Binding-site contacts:
Ligand atom O1 contacts residue TRP40 of chain 2.A at 2.9 Å (h-bond).
Ligand atom O2 contacts residue TRP40 of chain 2.A at 3.7 Å.
Ligand atom O2 contacts residue MG1 of chain 2.D at 2.2 Å.
Ligand atom C1 contacts residue ASP81 of chain 2.A at 3.5 Å.
Ligand atom C1 contacts residue SER42 of chain 2.A at 3.2 Å.
Ligand atom O2 contacts residue ASP81 of chain 2.A at 3.3 Å (salt-bridge).
Ligand atom O4 contacts residue ARG155 of chain 2.A at 3.1 Å (salt-bridge).
Ligand atom C2 contacts residue MG1 of chain 2.D at 2.9 Å.
Ligand atom C2 contacts residue ASP81 of chain 2.A at 3.8 Å.
Ligand atom C1 contacts residue PHE44 of chain 2.A at 3.7 Å (hydrophobic).
Ligand atom O1 contacts residue ASP81 of chain 2.A at 4.5 Å.
Ligand atom O4 contacts residue MG1 of chain 2.D at 4.1 Å.
Ligand atom O3 contacts residue ASP54 of chain 2.A at 4.3 Å.
Ligand atom O2 contacts residue ARG155 of chain 2.A at 3.1 Å (salt-bridge).
Ligand atom O1 contacts residue PHE44 of chain 2.A at 3.9 Å.
Ligand atom C1 contacts residue TRP40 of chain 2.A at 3.6 Å (hydrophobic).
Ligand atom C2 contacts residue TRP40 of chain 2.A at 3.4 Å (hydrophobic).
Ligand atom O1 contacts residue GLY235 of chain 2.A at 3.4 Å (h-bond).
Ligand atom C1 contacts residue GLY43 of chain 2.A at 4.2 Å.
Ligand atom O3 contacts residue PHE44 of chain 2.A at 2.9 Å (h-bond).
Ligand atom O3 contacts residue TRP40 of chain 2.A at 4.2 Å.
Ligand atom O3 contacts residue MG1 of chain 2.D at 2.1 Å.
Ligand atom O1 contacts residue MG1 of chain 2.D at 4.1 Å.
Ligand atom C2 contacts residue ARG155 of chain 2.A at 3.5 Å.
Ligand atom O3 contacts residue GLY43 of chain 2.A at 3.2 Å (h-bond).
Ligand atom O3 contacts residue ASP81 of chain 2.A at 2.8 Å (salt-bridge).
Ligand atom O4 contacts residue VAL211 of chain 2.A at 4.5 Å.
Ligand atom O1 contacts residue SER42 of chain 2.A at 2.6 Å (h-bond).
Ligand atom O4 contacts residue TRP40 of chain 2.A at 3.6 Å.
Ligand atom O3 contacts residue SER42 of chain 2.A at 3.1 Å (h-bond).
Ligand atom C1 contacts residue MG1 of chain 2.D at 2.9 Å.

Sequence of chain 2.A:
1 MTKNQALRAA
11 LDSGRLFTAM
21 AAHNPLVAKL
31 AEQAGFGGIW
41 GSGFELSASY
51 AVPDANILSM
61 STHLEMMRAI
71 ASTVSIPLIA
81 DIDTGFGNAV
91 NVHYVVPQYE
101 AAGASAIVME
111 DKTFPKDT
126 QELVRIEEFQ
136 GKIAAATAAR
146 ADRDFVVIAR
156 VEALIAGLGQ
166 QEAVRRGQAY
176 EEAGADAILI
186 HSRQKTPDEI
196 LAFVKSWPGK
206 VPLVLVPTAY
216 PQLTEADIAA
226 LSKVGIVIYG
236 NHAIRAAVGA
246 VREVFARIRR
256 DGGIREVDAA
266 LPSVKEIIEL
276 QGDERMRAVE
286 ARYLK

The small molecule below binds the protein below.
Small molecule (SMILES): O=C([O-])C(=O)[O-]